Sequence of chain 3.A:
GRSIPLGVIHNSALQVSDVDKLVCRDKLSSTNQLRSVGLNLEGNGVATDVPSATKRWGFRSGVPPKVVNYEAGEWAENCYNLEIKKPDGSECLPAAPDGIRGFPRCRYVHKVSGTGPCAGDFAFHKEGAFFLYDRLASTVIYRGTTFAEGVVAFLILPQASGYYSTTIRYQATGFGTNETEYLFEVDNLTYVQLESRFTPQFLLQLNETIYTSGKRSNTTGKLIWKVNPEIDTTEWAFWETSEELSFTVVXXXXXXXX

The small molecule below binds the protein below.
Small molecule (SMILES): CC(=O)N[C@@H]1[C@@H](O)[C@H](O)[C@@H](CO)O[C@H]1O

Binding-site contacts:
Ligand atom O7 contacts residue THR189 of chain 3.A at 4.2 Å.
Ligand atom C4 contacts residue ASN230 of chain 3.A at 4.2 Å.
Ligand atom C5 contacts residue ASN230 of chain 3.A at 3.7 Å.
Ligand atom C5 contacts residue TYR234 of chain 3.A at 3.6 Å (hydrophobic).
Ligand atom O5 contacts residue ASN230 of chain 3.A at 2.4 Å (h-bond).
Ligand atom O7 contacts residue LEU227 of chain 3.A at 3.6 Å.
Ligand atom O5 contacts residue GLU231 of chain 3.A at 4.3 Å.
Ligand atom C8 contacts residue THR190 of chain 3.A at 3.3 Å.
Ligand atom C7 contacts residue ASN230 of chain 3.A at 3.7 Å.
Ligand atom C1 contacts residue ASN230 of chain 3.A at 1.4 Å.
Ligand atom N2 contacts residue ASN230 of chain 3.A at 2.9 Å (h-bond).
Ligand atom O5 contacts residue TYR234 of chain 3.A at 3.4 Å.
Ligand atom C2 contacts residue ASN230 of chain 3.A at 2.5 Å.
Ligand atom O7 contacts residue ASN230 of chain 3.A at 4.0 Å.
Ligand atom C3 contacts residue ASN230 of chain 3.A at 3.8 Å.
Ligand atom C8 contacts residue LEU227 of chain 3.A at 4.0 Å (hydrophobic).
Ligand atom C6 contacts residue TYR234 of chain 3.A at 3.6 Å (hydrophobic).
Ligand atom C7 contacts residue LEU227 of chain 3.A at 4.0 Å (hydrophobic).
Ligand atom C1 contacts residue TYR234 of chain 3.A at 3.7 Å (hydrophobic).